Binding-site contacts:
Ligand atom F2 contacts residue ILE96 of chain 1.B at 2.7 Å.
Ligand atom C3 contacts residue THR11 of chain 1.B at 3.8 Å.
Ligand atom C5 contacts residue TYR72 of chain 1.B at 3.6 Å (hydrophobic).
Ligand atom C5 contacts residue GLU87 of chain 1.B at 2.9 Å.
Ligand atom N contacts residue LYS92 of chain 1.B at 4.2 Å.
Ligand atom C9 contacts residue TYR72 of chain 1.B at 4.2 Å (hydrophobic).
Ligand atom F1 contacts residue PHE10 of chain 1.B at 3.4 Å.
Ligand atom C9 contacts residue ILE96 of chain 1.B at 3.5 Å (hydrophobic).
Ligand atom C4 contacts residue TYR72 of chain 1.B at 3.7 Å (hydrophobic).
Ligand atom F2 contacts residue PHE100 of chain 1.B at 3.3 Å.
Ligand atom F contacts residue PHE10 of chain 1.B at 4.2 Å.
Ligand atom C8 contacts residue LYS92 of chain 1.B at 3.4 Å.
Ligand atom C9 contacts residue PHE100 of chain 1.B at 4.1 Å (hydrophobic).
Ligand atom C6 contacts residue GLU87 of chain 1.B at 3.9 Å.
Ligand atom C9 contacts residue PRO9 of chain 1.B at 4.0 Å (hydrophobic).
Ligand atom C6 contacts residue LYS92 of chain 1.B at 4.2 Å.
Ligand atom C contacts residue TYR72 of chain 1.B at 3.6 Å (hydrophobic).
Ligand atom C9 contacts residue THR11 of chain 1.B at 3.9 Å.
Ligand atom C4 contacts residue GLU87 of chain 1.B at 4.0 Å.
Ligand atom C1 contacts residue TYR72 of chain 1.B at 3.6 Å (hydrophobic).
Ligand atom C1 contacts residue PRO9 of chain 1.B at 4.1 Å (hydrophobic).
Ligand atom N contacts residue TYR72 of chain 1.B at 3.8 Å.
Ligand atom F contacts residue ILE96 of chain 1.B at 3.6 Å.
Ligand atom F contacts residue PHE100 of chain 1.B at 3.8 Å.
Ligand atom C contacts residue GLU87 of chain 1.B at 3.5 Å.
Ligand atom F1 contacts residue THR11 of chain 1.B at 3.2 Å.
Ligand atom C1 contacts residue PHE93 of chain 1.B at 4.2 Å (hydrophobic).
Ligand atom O contacts residue TYR72 of chain 1.B at 3.1 Å (h-bond).
Ligand atom F2 contacts residue PRO9 of chain 1.B at 3.0 Å.
Ligand atom F1 contacts residue PRO9 of chain 1.B at 3.6 Å.
Ligand atom C3 contacts residue TYR72 of chain 1.B at 3.7 Å (hydrophobic).
Ligand atom O contacts residue GLU87 of chain 1.B at 2.9 Å (salt-bridge).
Ligand atom C1 contacts residue ILE96 of chain 1.B at 4.0 Å (hydrophobic).
Ligand atom C2 contacts residue ILE96 of chain 1.B at 3.8 Å (hydrophobic).
Ligand atom F contacts residue THR11 of chain 1.B at 3.5 Å.
Ligand atom F1 contacts residue TYR72 of chain 1.B at 3.5 Å.
Ligand atom C contacts residue PHE93 of chain 1.B at 4.1 Å (hydrophobic).
Ligand atom N1 contacts residue LYS92 of chain 1.B at 2.9 Å (salt-bridge).
Ligand atom C2 contacts residue TYR72 of chain 1.B at 3.7 Å (hydrophobic).
Ligand atom C6 contacts residue TYR72 of chain 1.B at 3.5 Å (hydrophobic).

A protein and the small-molecule ligand that binds it are described below.
Small molecule (SMILES): N#CCC(=O)Nc1cccc(C(F)(F)F)c1

Sequence of chain 1.B:
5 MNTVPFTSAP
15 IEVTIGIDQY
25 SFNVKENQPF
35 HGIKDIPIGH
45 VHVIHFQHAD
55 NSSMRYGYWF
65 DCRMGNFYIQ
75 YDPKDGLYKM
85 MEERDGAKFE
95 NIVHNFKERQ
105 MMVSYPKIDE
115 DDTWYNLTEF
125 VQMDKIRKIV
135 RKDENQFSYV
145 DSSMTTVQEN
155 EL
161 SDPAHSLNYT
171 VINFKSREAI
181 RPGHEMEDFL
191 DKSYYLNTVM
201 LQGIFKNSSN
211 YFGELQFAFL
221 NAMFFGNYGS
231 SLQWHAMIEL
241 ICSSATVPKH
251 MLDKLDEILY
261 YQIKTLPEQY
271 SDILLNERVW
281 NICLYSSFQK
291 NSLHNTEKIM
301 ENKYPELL